Sequence of chain 1.H:
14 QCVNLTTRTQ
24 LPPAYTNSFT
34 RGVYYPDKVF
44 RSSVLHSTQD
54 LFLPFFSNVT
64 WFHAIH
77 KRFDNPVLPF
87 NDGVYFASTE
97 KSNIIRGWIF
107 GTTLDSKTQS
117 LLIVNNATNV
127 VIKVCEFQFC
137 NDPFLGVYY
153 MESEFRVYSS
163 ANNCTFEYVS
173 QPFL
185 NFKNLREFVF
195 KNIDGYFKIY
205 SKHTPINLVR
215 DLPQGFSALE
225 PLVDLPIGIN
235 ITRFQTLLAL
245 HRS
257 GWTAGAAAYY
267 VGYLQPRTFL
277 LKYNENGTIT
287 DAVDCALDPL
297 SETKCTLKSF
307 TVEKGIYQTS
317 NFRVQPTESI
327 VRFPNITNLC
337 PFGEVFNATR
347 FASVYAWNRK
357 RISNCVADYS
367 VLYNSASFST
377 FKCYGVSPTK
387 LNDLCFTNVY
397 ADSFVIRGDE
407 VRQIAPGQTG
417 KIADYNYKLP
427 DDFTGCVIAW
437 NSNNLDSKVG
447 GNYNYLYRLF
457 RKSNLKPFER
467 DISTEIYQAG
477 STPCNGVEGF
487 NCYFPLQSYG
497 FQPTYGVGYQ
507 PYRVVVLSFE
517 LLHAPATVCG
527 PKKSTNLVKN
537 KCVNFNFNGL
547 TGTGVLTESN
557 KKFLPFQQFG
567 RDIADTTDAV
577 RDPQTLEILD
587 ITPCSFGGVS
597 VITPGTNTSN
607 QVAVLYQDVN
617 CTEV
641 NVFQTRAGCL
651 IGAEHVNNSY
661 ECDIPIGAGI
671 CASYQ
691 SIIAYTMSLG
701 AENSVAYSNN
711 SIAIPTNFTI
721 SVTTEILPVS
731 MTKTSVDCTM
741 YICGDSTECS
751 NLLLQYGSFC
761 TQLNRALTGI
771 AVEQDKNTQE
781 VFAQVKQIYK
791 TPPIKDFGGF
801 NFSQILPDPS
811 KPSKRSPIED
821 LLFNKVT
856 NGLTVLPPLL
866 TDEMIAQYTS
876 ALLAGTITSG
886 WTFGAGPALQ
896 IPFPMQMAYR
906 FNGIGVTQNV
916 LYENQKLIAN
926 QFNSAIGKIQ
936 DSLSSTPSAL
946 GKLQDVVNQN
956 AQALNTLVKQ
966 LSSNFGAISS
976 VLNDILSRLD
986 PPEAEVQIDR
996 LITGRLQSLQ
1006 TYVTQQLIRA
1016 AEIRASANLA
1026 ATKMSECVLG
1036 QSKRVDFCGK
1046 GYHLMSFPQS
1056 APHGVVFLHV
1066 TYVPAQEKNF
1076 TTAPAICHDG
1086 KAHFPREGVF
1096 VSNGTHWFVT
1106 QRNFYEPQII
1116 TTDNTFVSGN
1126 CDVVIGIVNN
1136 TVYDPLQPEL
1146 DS

A protein and the small-molecule ligand that binds it are described below.
Small molecule (SMILES): CC(=O)N[C@@H]1[C@@H](O)[C@H](O)[C@@H](CO)O[C@H]1O

Sequence of chain 1.A:
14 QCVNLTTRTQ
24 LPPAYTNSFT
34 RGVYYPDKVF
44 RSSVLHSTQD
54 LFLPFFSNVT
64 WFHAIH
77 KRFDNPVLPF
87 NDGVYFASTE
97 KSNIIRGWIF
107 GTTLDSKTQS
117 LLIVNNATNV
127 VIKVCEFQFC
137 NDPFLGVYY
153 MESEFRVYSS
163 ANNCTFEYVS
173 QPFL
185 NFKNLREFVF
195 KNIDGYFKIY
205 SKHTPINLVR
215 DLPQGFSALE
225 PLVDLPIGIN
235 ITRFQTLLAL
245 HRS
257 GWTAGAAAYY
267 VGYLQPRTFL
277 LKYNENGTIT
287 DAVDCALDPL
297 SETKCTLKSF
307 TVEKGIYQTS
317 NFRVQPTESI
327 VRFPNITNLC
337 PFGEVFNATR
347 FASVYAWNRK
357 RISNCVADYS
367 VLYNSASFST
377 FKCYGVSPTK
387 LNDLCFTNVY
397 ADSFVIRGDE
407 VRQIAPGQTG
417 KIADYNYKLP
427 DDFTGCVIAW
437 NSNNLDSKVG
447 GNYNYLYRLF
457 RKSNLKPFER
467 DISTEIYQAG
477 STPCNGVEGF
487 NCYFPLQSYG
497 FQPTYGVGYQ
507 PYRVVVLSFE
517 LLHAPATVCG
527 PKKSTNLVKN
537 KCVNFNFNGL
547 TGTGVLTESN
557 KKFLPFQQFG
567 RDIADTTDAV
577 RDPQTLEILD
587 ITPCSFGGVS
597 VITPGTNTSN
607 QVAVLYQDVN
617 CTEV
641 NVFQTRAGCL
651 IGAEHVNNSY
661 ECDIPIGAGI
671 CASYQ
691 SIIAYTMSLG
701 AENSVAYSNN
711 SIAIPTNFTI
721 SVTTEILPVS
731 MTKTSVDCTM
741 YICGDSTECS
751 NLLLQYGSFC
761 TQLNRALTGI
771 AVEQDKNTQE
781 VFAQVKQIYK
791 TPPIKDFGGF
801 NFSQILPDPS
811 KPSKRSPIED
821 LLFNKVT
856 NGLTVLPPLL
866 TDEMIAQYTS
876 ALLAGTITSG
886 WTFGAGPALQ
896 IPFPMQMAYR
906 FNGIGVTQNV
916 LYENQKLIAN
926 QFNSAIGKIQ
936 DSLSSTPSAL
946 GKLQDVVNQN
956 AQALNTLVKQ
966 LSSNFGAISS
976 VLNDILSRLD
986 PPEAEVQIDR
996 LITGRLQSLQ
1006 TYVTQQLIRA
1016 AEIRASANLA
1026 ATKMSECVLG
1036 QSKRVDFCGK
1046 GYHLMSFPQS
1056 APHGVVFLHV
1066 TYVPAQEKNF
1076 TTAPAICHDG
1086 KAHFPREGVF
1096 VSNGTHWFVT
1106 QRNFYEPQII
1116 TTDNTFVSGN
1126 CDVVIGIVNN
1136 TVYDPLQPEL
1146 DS

Binding-site contacts:
Ligand atom C5 contacts residue ASN282 of chain 1.H at 3.7 Å.
Ligand atom O7 contacts residue ASN280 of chain 1.H at 3.9 Å.
Ligand atom O6 contacts residue ASN282 of chain 1.H at 4.1 Å.
Ligand atom C7 contacts residue GLU281 of chain 1.H at 3.5 Å.
Ligand atom C8 contacts residue ASN280 of chain 1.H at 3.5 Å.
Ligand atom C2 contacts residue ASN282 of chain 1.H at 2.5 Å.
Ligand atom C8 contacts residue GLU281 of chain 1.H at 3.4 Å.
Ligand atom O6 contacts residue LYS558 of chain 1.A at 4.4 Å.
Ligand atom O5 contacts residue ASN282 of chain 1.H at 2.4 Å (h-bond).
Ligand atom C4 contacts residue ASN282 of chain 1.H at 4.2 Å.
Ligand atom N2 contacts residue ASN280 of chain 1.H at 4.2 Å.
Ligand atom N2 contacts residue ASN282 of chain 1.H at 2.9 Å (h-bond).
Ligand atom O7 contacts residue ASN282 of chain 1.H at 3.8 Å.
Ligand atom C7 contacts residue ASN282 of chain 1.H at 3.5 Å.
Ligand atom N2 contacts residue GLU281 of chain 1.H at 2.8 Å (salt-bridge).
Ligand atom C7 contacts residue ASN280 of chain 1.H at 3.7 Å.
Ligand atom C1 contacts residue ASN282 of chain 1.H at 1.4 Å.
Ligand atom C2 contacts residue GLU281 of chain 1.H at 3.7 Å.
Ligand atom C3 contacts residue GLU281 of chain 1.H at 4.2 Å.
Ligand atom C1 contacts residue GLU281 of chain 1.H at 3.9 Å.
Ligand atom C3 contacts residue ASN282 of chain 1.H at 3.8 Å.